Sequence of chain 3.B:
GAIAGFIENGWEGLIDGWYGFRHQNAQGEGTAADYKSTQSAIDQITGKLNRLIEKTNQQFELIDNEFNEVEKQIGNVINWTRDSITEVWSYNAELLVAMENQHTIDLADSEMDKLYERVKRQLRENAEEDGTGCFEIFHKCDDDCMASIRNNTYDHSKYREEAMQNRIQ

Binding-site contacts:
Ligand atom C8 contacts residue LYS75 of chain 3.B at 3.9 Å.
Ligand atom C7 contacts residue ASN82 of chain 3.B at 3.6 Å.
Ligand atom N2 contacts residue GLU72 of chain 3.B at 4.5 Å.
Ligand atom C7 contacts residue ASN79 of chain 3.B at 3.6 Å.
Ligand atom C1 contacts residue ASN82 of chain 3.B at 1.4 Å.
Ligand atom C3 contacts residue ASN82 of chain 3.B at 3.6 Å.
Ligand atom O7 contacts residue GLU72 of chain 3.B at 4.1 Å.
Ligand atom N2 contacts residue ASN82 of chain 3.B at 2.7 Å (h-bond).
Ligand atom C8 contacts residue ASN79 of chain 3.B at 3.7 Å.
Ligand atom O7 contacts residue LYS75 of chain 3.B at 3.0 Å (salt-bridge).
Ligand atom C3 contacts residue GLU72 of chain 3.B at 4.0 Å.
Ligand atom C7 contacts residue GLU72 of chain 3.B at 3.9 Å.
Ligand atom O3 contacts residue GLU72 of chain 3.B at 3.2 Å (salt-bridge).
Ligand atom C8 contacts residue GLY78 of chain 3.B at 3.7 Å.
Ligand atom C7 contacts residue GLY78 of chain 3.B at 4.4 Å.
Ligand atom C8 contacts residue GLU72 of chain 3.B at 3.8 Å.
Ligand atom C5 contacts residue ASN82 of chain 3.B at 3.7 Å.
Ligand atom N2 contacts residue ASN79 of chain 3.B at 4.4 Å.
Ligand atom O5 contacts residue ASN82 of chain 3.B at 2.4 Å (h-bond).
Ligand atom C4 contacts residue ASN82 of chain 3.B at 4.1 Å.
Ligand atom O7 contacts residue ASN82 of chain 3.B at 4.1 Å.
Ligand atom N2 contacts residue GLY78 of chain 3.B at 4.3 Å.
Ligand atom O7 contacts residue ASN79 of chain 3.B at 3.3 Å (h-bond).
Ligand atom C2 contacts residue ASN82 of chain 3.B at 2.2 Å.
Ligand atom C8 contacts residue GLU74 of chain 3.B at 4.5 Å.
Ligand atom C7 contacts residue LYS75 of chain 3.B at 3.9 Å.

The protein below binds the small molecule below.
Small molecule (SMILES): CC(=O)N[C@@H]1[C@@H](O)[C@H](O)[C@@H](CO)O[C@H]1O